Sequence of chain 1.F:
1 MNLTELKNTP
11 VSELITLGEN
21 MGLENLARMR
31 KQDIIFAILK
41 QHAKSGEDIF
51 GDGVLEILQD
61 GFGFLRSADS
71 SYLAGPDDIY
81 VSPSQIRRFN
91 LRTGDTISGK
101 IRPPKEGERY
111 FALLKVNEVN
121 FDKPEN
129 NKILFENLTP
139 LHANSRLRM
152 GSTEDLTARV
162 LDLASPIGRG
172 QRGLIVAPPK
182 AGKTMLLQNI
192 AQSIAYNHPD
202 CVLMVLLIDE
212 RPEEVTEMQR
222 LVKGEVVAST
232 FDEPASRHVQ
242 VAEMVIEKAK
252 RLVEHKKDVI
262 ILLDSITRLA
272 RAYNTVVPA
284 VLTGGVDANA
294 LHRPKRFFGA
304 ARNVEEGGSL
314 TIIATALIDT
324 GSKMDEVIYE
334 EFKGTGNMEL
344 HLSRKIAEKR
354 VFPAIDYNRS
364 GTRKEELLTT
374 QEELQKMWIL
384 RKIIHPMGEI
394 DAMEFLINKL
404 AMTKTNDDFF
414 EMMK

A small-molecule ligand and the protein it binds are described below.
Small molecule (SMILES): Nc1ccn([C@@H]2O[C@H](CO[P](=O)(O)O[C@H]3[C@@H](O)[C@H](n4ccc(=O)[nH]c4=O)O[C@@H]3COP(=O)=O)[C@@H](O)[C@H]2O)c(=O)n1

Binding-site contacts:
Ligand atom C6 contacts residue TYR80 of chain 1.F at 3.4 Å (hydrophobic).
Ligand atom C2 contacts residue GLU108 of chain 1.F at 3.6 Å.
Ligand atom O4' contacts residue PHE64 of chain 1.F at 3.9 Å.
Ligand atom C2 contacts residue TYR110 of chain 1.F at 3.8 Å (hydrophobic).
Ligand atom P contacts residue PHE62 of chain 1.F at 3.8 Å.
Ligand atom O2 contacts residue TYR110 of chain 1.F at 2.9 Å (h-bond).
Ligand atom OP1 contacts residue TYR80 of chain 1.F at 3.8 Å.
Ligand atom C5' contacts residue PHE62 of chain 1.F at 3.8 Å (hydrophobic).
Ligand atom C4 contacts residue TYR80 of chain 1.F at 3.7 Å (hydrophobic).
Ligand atom OP2 contacts residue TYR110 of chain 1.F at 3.6 Å.
Ligand atom O4' contacts residue PHE62 of chain 1.F at 3.8 Å.
Ligand atom N4 contacts residue PHE64 of chain 1.F at 3.8 Å.
Ligand atom O2 contacts residue PHE64 of chain 1.F at 3.9 Å.
Ligand atom C4 contacts residue PHE64 of chain 1.F at 3.6 Å (hydrophobic).
Ligand atom N4 contacts residue GLY75 of chain 1.F at 3.5 Å (h-bond).
Ligand atom O2 contacts residue ARG109 of chain 1.F at 3.3 Å (salt-bridge).
Ligand atom N3 contacts residue TYR110 of chain 1.F at 3.4 Å (h-bond).
Ligand atom C2 contacts residue PHE64 of chain 1.F at 3.7 Å (hydrophobic).
Ligand atom O2 contacts residue GLU108 of chain 1.F at 3.5 Å.
Ligand atom N1 contacts residue PHE64 of chain 1.F at 4.0 Å.
Ligand atom C4 contacts residue GLU108 of chain 1.F at 3.4 Å.
Ligand atom O5' contacts residue TYR80 of chain 1.F at 3.9 Å.
Ligand atom O2 contacts residue ARG66 of chain 1.F at 2.8 Å (salt-bridge).
Ligand atom O4 contacts residue TYR80 of chain 1.F at 3.8 Å.
Ligand atom N4 contacts residue TYR110 of chain 1.F at 3.5 Å.
Ligand atom C5 contacts residue PHE64 of chain 1.F at 3.9 Å (hydrophobic).
Ligand atom N3 contacts residue ARG66 of chain 1.F at 3.4 Å (salt-bridge).
Ligand atom N4 contacts residue ASP78 of chain 1.F at 3.0 Å (salt-bridge).
Ligand atom O2 contacts residue LEU58 of chain 1.F at 3.2 Å.
Ligand atom C5 contacts residue TYR80 of chain 1.F at 3.4 Å (hydrophobic).
Ligand atom C5 contacts residue TYR110 of chain 1.F at 3.6 Å (hydrophobic).
Ligand atom C1' contacts residue LEU58 of chain 1.F at 3.8 Å (hydrophobic).
Ligand atom O4' contacts residue TYR80 of chain 1.F at 3.8 Å.
Ligand atom O4 contacts residue ARG102 of chain 1.F at 3.1 Å (salt-bridge).
Ligand atom N3 contacts residue PHE64 of chain 1.F at 3.4 Å.
Ligand atom C2 contacts residue ARG66 of chain 1.F at 3.5 Å.
Ligand atom N3 contacts residue GLU108 of chain 1.F at 3.4 Å (salt-bridge).
Ligand atom O2' contacts residue LEU58 of chain 1.F at 3.8 Å.
Ligand atom O4 contacts residue GLU108 of chain 1.F at 3.2 Å (salt-bridge).
Ligand atom O4 contacts residue ALA112 of chain 1.F at 3.5 Å.